Sequence of chain 1.A:
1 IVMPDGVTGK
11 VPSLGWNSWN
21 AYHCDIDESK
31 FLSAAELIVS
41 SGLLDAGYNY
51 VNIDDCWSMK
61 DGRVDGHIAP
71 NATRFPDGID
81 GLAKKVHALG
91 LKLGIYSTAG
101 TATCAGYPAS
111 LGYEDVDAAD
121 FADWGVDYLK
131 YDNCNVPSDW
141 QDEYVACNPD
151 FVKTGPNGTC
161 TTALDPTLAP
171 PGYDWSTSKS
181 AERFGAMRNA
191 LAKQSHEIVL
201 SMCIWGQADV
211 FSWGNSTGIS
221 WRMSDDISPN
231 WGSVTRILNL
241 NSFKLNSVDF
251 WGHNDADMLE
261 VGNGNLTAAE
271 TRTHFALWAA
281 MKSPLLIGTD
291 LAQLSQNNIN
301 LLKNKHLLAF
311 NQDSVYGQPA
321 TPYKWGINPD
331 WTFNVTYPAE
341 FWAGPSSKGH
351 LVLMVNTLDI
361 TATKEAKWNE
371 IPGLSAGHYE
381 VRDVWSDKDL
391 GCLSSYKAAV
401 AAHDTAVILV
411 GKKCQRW

The small molecule below binds the protein below.
Small molecule (SMILES): CC(=O)N[C@H]1[C@H](O[C@H]2[C@H](O)[C@@H](NC(C)=O)CO[C@@H]2CO)O[C@H](CO)[C@@H](O)[C@@H]1O

Binding-site contacts:
Ligand atom O5 contacts residue ASN334 of chain 1.A at 2.3 Å (h-bond).
Ligand atom C1 contacts residue ASN334 of chain 1.A at 1.4 Å.
Ligand atom O5 contacts residue TYR337 of chain 1.A at 3.8 Å.
Ligand atom C1 contacts residue TYR337 of chain 1.A at 4.1 Å (hydrophobic).
Ligand atom C6 contacts residue ASN328 of chain 1.A at 3.5 Å.
Ligand atom C6 contacts residue ILE327 of chain 1.A at 3.8 Å (hydrophobic).
Ligand atom C8 contacts residue LEU358 of chain 1.A at 4.2 Å (hydrophobic).
Ligand atom C5 contacts residue ASN334 of chain 1.A at 3.5 Å.
Ligand atom C5 contacts residue TYR337 of chain 1.A at 3.4 Å (hydrophobic).
Ligand atom O6 contacts residue ASN328 of chain 1.A at 2.6 Å (h-bond).
Ligand atom C2 contacts residue ASN334 of chain 1.A at 2.4 Å.
Ligand atom C4 contacts residue ASN334 of chain 1.A at 4.2 Å.
Ligand atom C5 contacts residue ASN328 of chain 1.A at 4.1 Å.
Ligand atom O6 contacts residue ILE327 of chain 1.A at 4.1 Å.
Ligand atom C8 contacts residue ILE327 of chain 1.A at 3.6 Å (hydrophobic).
Ligand atom O7 contacts residue ASN334 of chain 1.A at 3.9 Å.
Ligand atom C8 contacts residue TYR337 of chain 1.A at 3.9 Å (hydrophobic).
Ligand atom C1 contacts residue ASN328 of chain 1.A at 3.8 Å.
Ligand atom C6 contacts residue TYR337 of chain 1.A at 3.8 Å (hydrophobic).
Ligand atom C7 contacts residue TYR337 of chain 1.A at 4.2 Å (hydrophobic).
Ligand atom O7 contacts residue TYR337 of chain 1.A at 3.7 Å.
Ligand atom C3 contacts residue ASN334 of chain 1.A at 3.8 Å.
Ligand atom O5 contacts residue ASN328 of chain 1.A at 3.1 Å (h-bond).
Ligand atom N2 contacts residue ASN334 of chain 1.A at 3.0 Å (h-bond).
Ligand atom C7 contacts residue ASN334 of chain 1.A at 3.6 Å.